Sequence of chain 1.BA:
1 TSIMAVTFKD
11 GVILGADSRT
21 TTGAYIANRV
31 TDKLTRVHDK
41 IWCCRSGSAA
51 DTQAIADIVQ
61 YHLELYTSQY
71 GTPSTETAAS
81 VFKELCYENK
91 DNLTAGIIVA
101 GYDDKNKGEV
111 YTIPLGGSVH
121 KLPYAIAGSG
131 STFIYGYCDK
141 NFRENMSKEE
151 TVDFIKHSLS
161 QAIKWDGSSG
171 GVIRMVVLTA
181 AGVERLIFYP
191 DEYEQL

The protein below binds the small molecule below.
Small molecule (SMILES): CC(C)C[C@@H](CO)NC(=O)[C@H](CC(C)C)NC(=O)[C@H](CC(C)C)NC(=O)OCc1ccccc1

Binding-site contacts:
Ligand atom O33 contacts residue THR1 of chain 1.BA at 2.4 Å (h-bond).
Ligand atom C18 contacts residue GLY47 of chain 1.BA at 3.6 Å.
Ligand atom C15 contacts residue GLY47 of chain 1.BA at 3.7 Å.
Ligand atom O34 contacts residue THR20 of chain 1.BA at 3.6 Å.
Ligand atom C18 contacts residue THR1 of chain 1.BA at 2.7 Å.
Ligand atom C20 contacts residue THR52 of chain 1.BA at 3.6 Å.
Ligand atom C31 contacts residue HIS114 of chain 1.V at 4.0 Å.
Ligand atom C20 contacts residue GLY47 of chain 1.BA at 3.8 Å.
Ligand atom C6 contacts residue SER48 of chain 1.BA at 3.6 Å.
Ligand atom O32 contacts residue ALA49 of chain 1.BA at 2.9 Å (h-bond).
Ligand atom C32 contacts residue SER118 of chain 1.V at 3.6 Å.
Ligand atom O32 contacts residue GLY47 of chain 1.BA at 4.0 Å.
Ligand atom C33 contacts residue HIS114 of chain 1.V at 3.6 Å.
Ligand atom C30 contacts residue THR20 of chain 1.BA at 3.4 Å.
Ligand atom O34 contacts residue THR21 of chain 1.BA at 3.1 Å (h-bond).
Ligand atom C19 contacts residue GLY47 of chain 1.BA at 3.6 Å.
Ligand atom C30 contacts residue THR21 of chain 1.BA at 3.9 Å.
Ligand atom C17 contacts residue THR1 of chain 1.BA at 2.4 Å.
Ligand atom C32 contacts residue HIS114 of chain 1.V at 3.5 Å.
Ligand atom N13 contacts residue THR21 of chain 1.BA at 3.1 Å (h-bond).
Ligand atom N16 contacts residue THR1 of chain 1.BA at 3.7 Å.
Ligand atom C22 contacts residue THR1 of chain 1.BA at 1.4 Å.
Ligand atom C6 contacts residue THR94 of chain 1.BA at 4.0 Å.
Ligand atom C2 contacts residue HIS116 of chain 1.V at 3.7 Å.
Ligand atom C11 contacts residue THR21 of chain 1.BA at 3.6 Å.
Ligand atom C7 contacts residue HIS116 of chain 1.V at 3.9 Å.
Ligand atom O8 contacts residue HIS116 of chain 1.V at 3.9 Å.
Ligand atom C22 contacts residue LYS33 of chain 1.BA at 4.0 Å.
Ligand atom C19 contacts residue ALA49 of chain 1.BA at 4.0 Å (hydrophobic).
Ligand atom C33 contacts residue THR22 of chain 1.BA at 3.1 Å.
Ligand atom O32 contacts residue SER48 of chain 1.BA at 3.8 Å.
Ligand atom C20 contacts residue ALA49 of chain 1.BA at 3.8 Å (hydrophobic).
Ligand atom N16 contacts residue GLY47 of chain 1.BA at 2.8 Å (h-bond).
Ligand atom C12 contacts residue THR21 of chain 1.BA at 3.8 Å.
Ligand atom C21 contacts residue THR20 of chain 1.BA at 3.9 Å.
Ligand atom O33 contacts residue GLY47 of chain 1.BA at 3.8 Å.
Ligand atom C14 contacts residue GLY47 of chain 1.BA at 3.6 Å.
Ligand atom C20 contacts residue ARG45 of chain 1.BA at 3.5 Å.
Ligand atom C17 contacts residue GLY47 of chain 1.BA at 3.8 Å.
Ligand atom C1 contacts residue SER48 of chain 1.BA at 3.7 Å.

Sequence of chain 1.V:
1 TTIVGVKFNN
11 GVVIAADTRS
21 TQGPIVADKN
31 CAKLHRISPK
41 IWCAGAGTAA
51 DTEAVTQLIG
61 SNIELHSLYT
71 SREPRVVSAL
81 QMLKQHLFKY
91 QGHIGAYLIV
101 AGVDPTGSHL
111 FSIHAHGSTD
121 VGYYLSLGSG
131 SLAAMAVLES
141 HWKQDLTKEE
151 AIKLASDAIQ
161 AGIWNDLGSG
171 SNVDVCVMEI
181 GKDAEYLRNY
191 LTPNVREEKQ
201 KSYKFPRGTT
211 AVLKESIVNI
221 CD